Sequence of chain 9.A:
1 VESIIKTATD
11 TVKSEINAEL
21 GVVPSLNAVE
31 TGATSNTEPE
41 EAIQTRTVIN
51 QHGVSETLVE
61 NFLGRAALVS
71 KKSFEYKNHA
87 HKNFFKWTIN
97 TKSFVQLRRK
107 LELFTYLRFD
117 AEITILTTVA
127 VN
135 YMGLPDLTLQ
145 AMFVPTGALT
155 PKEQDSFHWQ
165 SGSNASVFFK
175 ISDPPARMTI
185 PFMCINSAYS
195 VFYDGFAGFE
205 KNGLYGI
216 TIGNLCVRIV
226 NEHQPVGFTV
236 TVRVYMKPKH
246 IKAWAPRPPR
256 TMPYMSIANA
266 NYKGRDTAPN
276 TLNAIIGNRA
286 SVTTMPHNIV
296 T

A protein and the small-molecule ligand that binds it are described below.
Small molecule (SMILES): Cc1cc(CCCOc2c(C)cc(-c3noc(C(F)(F)F)n3)cc2C)on1

Sequence of chain 10.C:
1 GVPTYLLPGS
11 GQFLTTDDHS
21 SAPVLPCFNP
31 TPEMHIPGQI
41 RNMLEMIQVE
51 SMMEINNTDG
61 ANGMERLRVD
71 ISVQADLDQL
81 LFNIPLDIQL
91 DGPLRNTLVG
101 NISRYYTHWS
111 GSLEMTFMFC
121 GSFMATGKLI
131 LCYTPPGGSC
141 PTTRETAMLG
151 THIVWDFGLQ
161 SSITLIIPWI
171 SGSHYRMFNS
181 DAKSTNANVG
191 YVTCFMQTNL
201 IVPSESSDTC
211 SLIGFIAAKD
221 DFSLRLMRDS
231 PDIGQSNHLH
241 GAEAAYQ

Binding-site contacts:
Ligand atom C1B contacts residue ILE95 of chain 9.A at 3.6 Å (hydrophobic).
Ligand atom C6B contacts residue ILE95 of chain 9.A at 4.0 Å (hydrophobic).
Ligand atom CM2 contacts residue ILE184 of chain 9.A at 3.8 Å (hydrophobic).
Ligand atom C5B contacts residue ILE119 of chain 9.A at 3.9 Å (hydrophobic).
Ligand atom F2 contacts residue ALA169 of chain 9.A at 3.6 Å.
Ligand atom CM6 contacts residue TRP93 of chain 9.A at 3.7 Å (hydrophobic).
Ligand atom N1A contacts residue ILE119 of chain 9.A at 3.8 Å.
Ligand atom C5 contacts residue TYR193 of chain 9.A at 4.0 Å (hydrophobic).
Ligand atom N3A contacts residue PHE147 of chain 9.A at 3.9 Å.
Ligand atom F3 contacts residue VAL24 of chain 9.C at 3.3 Å.
Ligand atom F1 contacts residue VAL171 of chain 9.A at 3.8 Å.
Ligand atom CM2 contacts residue PHE147 of chain 9.A at 3.8 Å (hydrophobic).
Ligand atom F3 contacts residue PHE147 of chain 9.A at 3.5 Å.
Ligand atom F2 contacts residue PHE147 of chain 9.A at 3.8 Å.
Ligand atom N3A contacts residue ILE184 of chain 9.A at 3.9 Å.
Ligand atom C4 contacts residue ILE217 of chain 9.A at 4.0 Å (hydrophobic).
Ligand atom F2 contacts residue VAL171 of chain 9.A at 3.9 Å.
Ligand atom O1A contacts residue ILE121 of chain 9.A at 3.8 Å.
Ligand atom CM6 contacts residue ILE119 of chain 9.A at 4.0 Å (hydrophobic).
Ligand atom C3B contacts residue ILE184 of chain 9.A at 3.5 Å (hydrophobic).
Ligand atom C2B contacts residue ILE184 of chain 9.A at 3.8 Å (hydrophobic).
Ligand atom F3 contacts residue ALA169 of chain 9.A at 3.7 Å.
Ligand atom CM2 contacts residue ILE217 of chain 9.A at 3.4 Å (hydrophobic).
Ligand atom C2A contacts residue LEU220 of chain 9.A at 3.8 Å (hydrophobic).
Ligand atom F2 contacts residue ALA145 of chain 9.A at 2.8 Å.
Ligand atom N2 contacts residue PHE115 of chain 9.A at 3.7 Å.
Ligand atom C1C contacts residue TYR193 of chain 9.A at 3.9 Å (hydrophobic).
Ligand atom O1 contacts residue PHE115 of chain 9.A at 3.4 Å.
Ligand atom C6B contacts residue ILE119 of chain 9.A at 3.8 Å (hydrophobic).
Ligand atom O1A contacts residue LEU220 of chain 9.A at 3.4 Å.
Ligand atom O1B contacts residue ILE119 of chain 9.A at 3.9 Å.
Ligand atom CM2 contacts residue ILE95 of chain 9.A at 4.0 Å (hydrophobic).
Ligand atom N1A contacts residue LEU220 of chain 9.A at 3.3 Å.
Ligand atom C2B contacts residue ILE95 of chain 9.A at 3.8 Å (hydrophobic).
Ligand atom O1 contacts residue THR97 of chain 9.A at 3.8 Å.
Ligand atom CM6 contacts residue ILE95 of chain 9.A at 3.9 Å (hydrophobic).
Ligand atom N2 contacts residue THR97 of chain 9.A at 3.8 Å.
Ligand atom C3A contacts residue LEU220 of chain 9.A at 4.0 Å (hydrophobic).
Ligand atom C4 contacts residue TYR193 of chain 9.A at 3.9 Å (hydrophobic).
Ligand atom F1 contacts residue MET182 of chain 9.A at 3.2 Å.

Sequence of chain 9.C:
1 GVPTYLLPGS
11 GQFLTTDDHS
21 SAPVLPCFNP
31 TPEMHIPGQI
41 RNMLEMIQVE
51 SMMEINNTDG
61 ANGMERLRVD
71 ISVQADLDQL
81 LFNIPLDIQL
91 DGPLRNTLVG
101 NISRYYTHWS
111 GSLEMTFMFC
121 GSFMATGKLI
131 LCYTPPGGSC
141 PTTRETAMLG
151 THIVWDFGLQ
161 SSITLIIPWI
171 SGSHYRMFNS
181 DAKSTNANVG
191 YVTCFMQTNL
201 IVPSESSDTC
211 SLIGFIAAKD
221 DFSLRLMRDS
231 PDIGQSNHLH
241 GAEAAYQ